A protein and the small-molecule ligand that binds it are described below.
Small molecule (SMILES): O=C([O-])C(=O)[O-]

Binding-site contacts:
Ligand atom C1 contacts residue GLY211 of chain 1.B at 3.7 Å.
Ligand atom O3 contacts residue ASP212 of chain 1.B at 2.8 Å (salt-bridge).
Ligand atom O4 contacts residue LYS186 of chain 1.B at 2.8 Å (salt-bridge).
Ligand atom C1 contacts residue ASP212 of chain 1.B at 3.8 Å.
Ligand atom O3 contacts residue MG1 of chain 1.P at 2.3 Å.
Ligand atom C2 contacts residue MG1 of chain 1.P at 2.8 Å.
Ligand atom O3 contacts residue ALA209 of chain 1.B at 3.7 Å.
Ligand atom C1 contacts residue ALA209 of chain 1.B at 3.5 Å (hydrophobic).
Ligand atom O4 contacts residue ALA209 of chain 1.B at 4.2 Å.
Ligand atom O1 contacts residue ALA209 of chain 1.B at 3.3 Å.
Ligand atom O2 contacts residue MG1 of chain 1.P at 4.0 Å.
Ligand atom O4 contacts residue GLU188 of chain 1.B at 3.1 Å (salt-bridge).
Ligand atom C2 contacts residue THR244 of chain 1.B at 4.2 Å.
Ligand atom O3 contacts residue GLY211 of chain 1.B at 3.7 Å.
Ligand atom C2 contacts residue GLU188 of chain 1.B at 3.6 Å.
Ligand atom O1 contacts residue MG1 of chain 1.P at 4.1 Å.
Ligand atom O1 contacts residue THR244 of chain 1.B at 2.5 Å (h-bond).
Ligand atom O2 contacts residue ARG87 of chain 1.B at 4.0 Å.
Ligand atom O4 contacts residue ASP212 of chain 1.B at 3.9 Å.
Ligand atom O2 contacts residue LYS186 of chain 1.B at 3.5 Å (salt-bridge).
Ligand atom O1 contacts residue ARG210 of chain 1.B at 3.5 Å (salt-bridge).
Ligand atom O2 contacts residue MET207 of chain 1.B at 4.2 Å.
Ligand atom C1 contacts residue MG1 of chain 1.P at 2.9 Å.
Ligand atom O1 contacts residue GLY211 of chain 1.B at 3.0 Å (h-bond).
Ligand atom C2 contacts residue LYS186 of chain 1.B at 3.5 Å.
Ligand atom C1 contacts residue THR244 of chain 1.B at 3.6 Å.
Ligand atom O1 contacts residue ASP212 of chain 1.B at 4.0 Å.
Ligand atom C2 contacts residue ALA209 of chain 1.B at 3.8 Å (hydrophobic).
Ligand atom O2 contacts residue MET276 of chain 1.B at 4.3 Å.
Ligand atom O4 contacts residue MG1 of chain 1.P at 1.9 Å.
Ligand atom C1 contacts residue ARG210 of chain 1.B at 4.3 Å.
Ligand atom O2 contacts residue THR244 of chain 1.B at 3.8 Å.
Ligand atom C1 contacts residue GLU188 of chain 1.B at 3.6 Å.
Ligand atom O3 contacts residue GLU188 of chain 1.B at 3.0 Å (salt-bridge).
Ligand atom O2 contacts residue ALA209 of chain 1.B at 4.1 Å.

Sequence of chain 1.B:
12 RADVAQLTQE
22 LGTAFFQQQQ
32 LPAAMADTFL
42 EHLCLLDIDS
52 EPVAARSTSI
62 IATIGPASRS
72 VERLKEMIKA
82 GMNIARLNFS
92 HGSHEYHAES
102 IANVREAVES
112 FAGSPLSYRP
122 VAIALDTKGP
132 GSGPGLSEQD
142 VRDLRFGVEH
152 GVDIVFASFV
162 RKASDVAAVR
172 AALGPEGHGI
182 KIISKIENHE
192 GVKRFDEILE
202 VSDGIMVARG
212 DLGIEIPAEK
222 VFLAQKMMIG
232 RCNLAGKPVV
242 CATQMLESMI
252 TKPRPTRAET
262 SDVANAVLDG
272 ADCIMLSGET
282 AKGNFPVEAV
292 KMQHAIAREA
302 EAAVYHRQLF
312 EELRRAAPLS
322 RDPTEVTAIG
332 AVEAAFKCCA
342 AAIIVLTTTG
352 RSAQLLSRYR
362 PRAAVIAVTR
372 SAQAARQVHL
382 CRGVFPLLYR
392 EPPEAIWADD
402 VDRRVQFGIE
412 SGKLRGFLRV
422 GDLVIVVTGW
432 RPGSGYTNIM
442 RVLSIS